The protein below binds the small molecule below.
Small molecule (SMILES): CC(=O)N[C@@H]1O[C@H](CO)[C@@H](O)[C@H](O)[C@H]1O

Binding-site contacts:
Ligand atom C2 contacts residue HIS379 of chain 1.A at 3.4 Å.
Ligand atom C6 contacts residue HIS379 of chain 1.A at 3.5 Å.
Ligand atom O6 contacts residue VAL457 of chain 1.A at 3.7 Å.
Ligand atom C3 contacts residue GLY677 of chain 1.A at 3.9 Å.
Ligand atom C4 contacts residue ASN486 of chain 1.A at 4.0 Å.
Ligand atom O3 contacts residue ALA675 of chain 1.A at 3.3 Å (h-bond).
Ligand atom C3 contacts residue GLU674 of chain 1.A at 3.3 Å.
Ligand atom O6 contacts residue HIS379 of chain 1.A at 2.7 Å (h-bond).
Ligand atom C5 contacts residue GLY137 of chain 1.A at 3.9 Å.
Ligand atom O2 contacts residue GLU674 of chain 1.A at 3.1 Å (salt-bridge).
Ligand atom C1 contacts residue ASN286 of chain 1.A at 3.8 Å.
Ligand atom N1 contacts residue ASN286 of chain 1.A at 3.4 Å (h-bond).
Ligand atom C5 contacts residue LEU138 of chain 1.A at 3.8 Å (hydrophobic).
Ligand atom O2 contacts residue TYR575 of chain 1.A at 3.1 Å (h-bond).
Ligand atom O4 contacts residue ASN486 of chain 1.A at 3.3 Å (h-bond).
Ligand atom O7 contacts residue ASN286 of chain 1.A at 3.5 Å (h-bond).
Ligand atom O7 contacts residue LEU138 of chain 1.A at 3.5 Å.
Ligand atom O3 contacts residue GLU674 of chain 1.A at 2.7 Å (salt-bridge).
Ligand atom O3 contacts residue GLY677 of chain 1.A at 3.1 Å (h-bond).
Ligand atom C8 contacts residue ASN286 of chain 1.A at 3.5 Å.
Ligand atom O4 contacts residue SER676 of chain 1.A at 3.6 Å.
Ligand atom O4 contacts residue GLY677 of chain 1.A at 3.0 Å (h-bond).
Ligand atom C8 contacts residue HIS379 of chain 1.A at 3.9 Å.
Ligand atom C2 contacts residue GLU674 of chain 1.A at 3.8 Å.
Ligand atom C8 contacts residue THR380 of chain 1.A at 3.8 Å.
Ligand atom O6 contacts residue ASN486 of chain 1.A at 2.8 Å (h-bond).
Ligand atom C1 contacts residue HIS379 of chain 1.A at 3.6 Å.
Ligand atom C2 contacts residue ASN286 of chain 1.A at 3.9 Å.
Ligand atom C7 contacts residue ASN286 of chain 1.A at 3.3 Å.
Ligand atom C6 contacts residue GLY137 of chain 1.A at 3.7 Å.
Ligand atom C6 contacts residue ASN486 of chain 1.A at 3.3 Å.
Ligand atom N1 contacts residue HIS379 of chain 1.A at 3.0 Å (h-bond).
Ligand atom O2 contacts residue ASN286 of chain 1.A at 2.8 Å (h-bond).
Ligand atom O5 contacts residue HIS379 of chain 1.A at 3.6 Å.
Ligand atom C6 contacts residue LEU138 of chain 1.A at 3.9 Å (hydrophobic).
Ligand atom C8 contacts residue ASP341 of chain 1.A at 3.3 Å.
Ligand atom C7 contacts residue LEU138 of chain 1.A at 4.0 Å (hydrophobic).
Ligand atom O6 contacts residue LEU141 of chain 1.A at 4.0 Å.
Ligand atom C4 contacts residue GLY677 of chain 1.A at 3.9 Å.
Ligand atom O3 contacts residue SER676 of chain 1.A at 3.0 Å (h-bond).

Sequence of chain 1.A:
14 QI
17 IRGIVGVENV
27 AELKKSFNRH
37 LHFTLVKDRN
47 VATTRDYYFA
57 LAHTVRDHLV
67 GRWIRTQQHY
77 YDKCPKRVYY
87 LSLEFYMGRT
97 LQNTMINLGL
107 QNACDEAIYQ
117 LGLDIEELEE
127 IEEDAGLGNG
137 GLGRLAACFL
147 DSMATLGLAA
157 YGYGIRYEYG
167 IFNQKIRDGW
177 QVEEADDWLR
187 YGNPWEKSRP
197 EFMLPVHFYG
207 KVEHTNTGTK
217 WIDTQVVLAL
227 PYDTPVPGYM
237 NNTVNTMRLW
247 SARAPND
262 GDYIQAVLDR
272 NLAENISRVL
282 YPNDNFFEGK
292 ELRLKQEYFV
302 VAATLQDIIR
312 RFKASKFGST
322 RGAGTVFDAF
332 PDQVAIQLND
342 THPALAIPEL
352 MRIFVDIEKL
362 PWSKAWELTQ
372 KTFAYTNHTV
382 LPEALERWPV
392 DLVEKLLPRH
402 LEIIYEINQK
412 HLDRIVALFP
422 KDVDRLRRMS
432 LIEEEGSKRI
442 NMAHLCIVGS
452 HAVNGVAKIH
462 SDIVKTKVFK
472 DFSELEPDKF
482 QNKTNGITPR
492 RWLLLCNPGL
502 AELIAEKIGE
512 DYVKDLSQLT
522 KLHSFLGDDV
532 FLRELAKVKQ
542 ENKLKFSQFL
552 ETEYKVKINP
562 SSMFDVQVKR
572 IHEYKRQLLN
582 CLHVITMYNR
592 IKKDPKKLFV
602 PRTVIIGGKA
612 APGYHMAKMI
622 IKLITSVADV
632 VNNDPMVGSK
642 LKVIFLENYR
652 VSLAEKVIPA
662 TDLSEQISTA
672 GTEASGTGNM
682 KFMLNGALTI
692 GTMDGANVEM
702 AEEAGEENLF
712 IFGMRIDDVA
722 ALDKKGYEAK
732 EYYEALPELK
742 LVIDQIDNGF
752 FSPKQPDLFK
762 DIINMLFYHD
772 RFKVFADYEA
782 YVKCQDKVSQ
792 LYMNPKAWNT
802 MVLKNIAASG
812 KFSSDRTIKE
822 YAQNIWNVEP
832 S